This protein binds this small molecule.
Small molecule (SMILES): O=C(O)CSc1nc(-c2cccc(Cl)c2)no1

Binding-site contacts:
Ligand atom C2 contacts residue ASP397 of chain 1.G at 3.8 Å.
Ligand atom S3 contacts residue SER403 of chain 1.G at 3.3 Å (h-bond).
Ligand atom N2 contacts residue ARG423 of chain 1.G at 3.4 Å (salt-bridge).
Ligand atom C4 contacts residue SER425 of chain 1.G at 3.7 Å.
Ligand atom C1 contacts residue SER388 of chain 1.G at 3.6 Å.
Ligand atom O1 contacts residue TYR163 of chain 1.G at 3.0 Å.
Ligand atom O2 contacts residue TYR163 of chain 1.G at 3.8 Å.
Ligand atom O3 contacts residue TYR404 of chain 1.G at 3.5 Å.
Ligand atom C1B contacts residue SER403 of chain 1.G at 3.8 Å.
Ligand atom C1 contacts residue PHE389 of chain 1.G at 3.7 Å (hydrophobic).
Ligand atom O1 contacts residue ARG423 of chain 1.G at 3.5 Å (salt-bridge).
Ligand atom C3 contacts residue ALA386 of chain 1.G at 3.9 Å (hydrophobic).
Ligand atom C1A contacts residue ARG423 of chain 1.G at 3.3 Å.
Ligand atom N2 contacts residue ASN211 of chain 1.G at 3.7 Å.
Ligand atom C1 contacts residue ARG423 of chain 1.G at 3.7 Å.
Ligand atom N3 contacts residue ASP397 of chain 1.G at 3.8 Å.
Ligand atom N2 contacts residue PHE389 of chain 1.G at 3.6 Å.
Ligand atom C1B contacts residue TYR163 of chain 1.G at 3.4 Å (hydrophobic).
Ligand atom C3 contacts residue SER388 of chain 1.G at 3.2 Å.
Ligand atom C1B contacts residue ARG164 of chain 1.G at 3.9 Å.
Ligand atom O2 contacts residue ARG164 of chain 1.G at 2.9 Å (salt-bridge).
Ligand atom C3 contacts residue ASP397 of chain 1.G at 3.9 Å.
Ligand atom C4 contacts residue ARG423 of chain 1.G at 3.7 Å.
Ligand atom C6 contacts residue ARG423 of chain 1.G at 3.5 Å.
Ligand atom C contacts residue ARG423 of chain 1.G at 3.7 Å.
Ligand atom C2A contacts residue ARG423 of chain 1.G at 3.5 Å.
Ligand atom C5 contacts residue PHE389 of chain 1.G at 3.9 Å (hydrophobic).
Ligand atom CL5 contacts residue ALA361 of chain 1.G at 3.6 Å.
Ligand atom S3 contacts residue ARG423 of chain 1.G at 3.9 Å.
Ligand atom C5 contacts residue ARG423 of chain 1.G at 3.6 Å.
Ligand atom N3 contacts residue ARG423 of chain 1.G at 3.0 Å (salt-bridge).
Ligand atom O3 contacts residue ARG423 of chain 1.G at 3.1 Å (salt-bridge).
Ligand atom C4 contacts residue SER388 of chain 1.G at 3.8 Å.
Ligand atom C2 contacts residue ALA386 of chain 1.G at 3.8 Å (hydrophobic).
Ligand atom C6 contacts residue PHE389 of chain 1.G at 3.4 Å (hydrophobic).
Ligand atom C contacts residue SER403 of chain 1.G at 3.5 Å.
Ligand atom C contacts residue ARG164 of chain 1.G at 3.5 Å.
Ligand atom C2 contacts residue PRO387 of chain 1.G at 3.8 Å (hydrophobic).
Ligand atom O3 contacts residue SER403 of chain 1.G at 2.5 Å (h-bond).
Ligand atom C2 contacts residue SER388 of chain 1.G at 3.0 Å.

Sequence of chain 1.G:
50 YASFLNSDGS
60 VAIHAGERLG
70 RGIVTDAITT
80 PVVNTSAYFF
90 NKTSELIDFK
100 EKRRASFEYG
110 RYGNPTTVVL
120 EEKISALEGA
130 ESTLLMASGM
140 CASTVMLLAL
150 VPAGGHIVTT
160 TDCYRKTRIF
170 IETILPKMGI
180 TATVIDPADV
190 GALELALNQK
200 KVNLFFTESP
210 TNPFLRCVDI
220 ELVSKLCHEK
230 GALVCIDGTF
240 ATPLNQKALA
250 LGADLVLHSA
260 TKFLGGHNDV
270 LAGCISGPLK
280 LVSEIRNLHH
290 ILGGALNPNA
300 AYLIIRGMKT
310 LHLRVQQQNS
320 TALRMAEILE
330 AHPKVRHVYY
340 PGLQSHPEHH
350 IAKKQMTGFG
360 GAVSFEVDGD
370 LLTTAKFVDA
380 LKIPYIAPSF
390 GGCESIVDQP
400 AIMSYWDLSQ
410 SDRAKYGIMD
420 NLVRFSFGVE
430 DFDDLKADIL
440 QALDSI